Binding-site contacts:
Ligand atom O7 contacts residue SER56 of chain 1.I at 3.6 Å.
Ligand atom N2 contacts residue ASN269 of chain 1.D at 2.8 Å (h-bond).
Ligand atom C8 contacts residue TYR53 of chain 1.I at 4.0 Å (hydrophobic).
Ligand atom C1 contacts residue ASN269 of chain 1.D at 1.4 Å.
Ligand atom O7 contacts residue ASN269 of chain 1.D at 3.8 Å.
Ligand atom O5 contacts residue GLY407 of chain 1.D at 3.6 Å.
Ligand atom O7 contacts residue ILE290 of chain 1.D at 4.2 Å.
Ligand atom C5 contacts residue ASN269 of chain 1.D at 3.7 Å.
Ligand atom O6 contacts residue ASN269 of chain 1.D at 4.2 Å.
Ligand atom O6 contacts residue GLN406 of chain 1.D at 4.2 Å.
Ligand atom C6 contacts residue ASN269 of chain 1.D at 4.4 Å.
Ligand atom C8 contacts residue ILE58 of chain 1.I at 4.3 Å (hydrophobic).
Ligand atom C6 contacts residue GLY407 of chain 1.D at 3.8 Å.
Ligand atom C7 contacts residue ASN269 of chain 1.D at 3.5 Å.
Ligand atom C2 contacts residue ASN269 of chain 1.D at 2.5 Å.
Ligand atom O6 contacts residue GLY407 of chain 1.D at 4.3 Å.
Ligand atom C8 contacts residue PHE107 of chain 1.I at 4.3 Å (hydrophobic).
Ligand atom C8 contacts residue TYR106 of chain 1.I at 4.0 Å (hydrophobic).
Ligand atom C8 contacts residue ASN269 of chain 1.D at 4.5 Å.
Ligand atom C5 contacts residue GLY407 of chain 1.D at 4.1 Å.
Ligand atom C4 contacts residue ASN269 of chain 1.D at 4.3 Å.
Ligand atom O5 contacts residue ASN269 of chain 1.D at 2.4 Å (h-bond).
Ligand atom C3 contacts residue ASN269 of chain 1.D at 3.8 Å.

A small-molecule ligand and the protein it binds are described below.
Small molecule (SMILES): CC(=O)N[C@@H]1[C@@H](O)[C@H](O)[C@@H](CO)O[C@H]1O

Sequence of chain 1.I:
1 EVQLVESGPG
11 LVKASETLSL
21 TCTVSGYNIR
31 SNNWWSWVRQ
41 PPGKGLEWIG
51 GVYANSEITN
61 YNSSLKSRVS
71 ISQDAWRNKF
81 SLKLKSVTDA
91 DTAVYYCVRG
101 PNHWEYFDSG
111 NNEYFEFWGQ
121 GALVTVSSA

Sequence of chain 1.D:
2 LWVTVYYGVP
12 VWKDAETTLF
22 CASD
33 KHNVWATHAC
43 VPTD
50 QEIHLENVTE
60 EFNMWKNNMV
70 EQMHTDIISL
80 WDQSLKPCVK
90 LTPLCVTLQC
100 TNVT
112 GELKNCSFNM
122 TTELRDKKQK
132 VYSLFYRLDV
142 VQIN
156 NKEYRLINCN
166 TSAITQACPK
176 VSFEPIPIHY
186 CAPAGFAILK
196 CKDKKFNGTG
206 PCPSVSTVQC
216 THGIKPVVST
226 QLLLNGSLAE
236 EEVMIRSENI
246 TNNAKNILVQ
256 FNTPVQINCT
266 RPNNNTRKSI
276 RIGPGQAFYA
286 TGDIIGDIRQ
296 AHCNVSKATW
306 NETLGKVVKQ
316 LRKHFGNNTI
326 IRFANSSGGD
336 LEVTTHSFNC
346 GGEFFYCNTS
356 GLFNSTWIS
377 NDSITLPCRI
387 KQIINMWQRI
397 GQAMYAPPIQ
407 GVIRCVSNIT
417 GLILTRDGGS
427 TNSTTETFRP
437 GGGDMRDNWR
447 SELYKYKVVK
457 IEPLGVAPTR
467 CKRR